This small molecule binds to this protein.
Small molecule (SMILES): CC(=O)N[C@@H]1[C@@H](O)[C@H](O)[C@@H](CO)O[C@H]1O

Binding-site contacts:
Ligand atom C2 contacts residue ASN414 of chain 1.A at 2.4 Å.
Ligand atom O5 contacts residue ASN414 of chain 1.A at 2.4 Å (h-bond).
Ligand atom O7 contacts residue ILE418 of chain 1.A at 4.2 Å.
Ligand atom C8 contacts residue ASN414 of chain 1.A at 3.8 Å.
Ligand atom C1 contacts residue ASN414 of chain 1.A at 1.4 Å.
Ligand atom N2 contacts residue ASN414 of chain 1.A at 2.9 Å (h-bond).
Ligand atom O7 contacts residue PHE267 of chain 1.A at 4.1 Å.
Ligand atom C4 contacts residue ASN414 of chain 1.A at 4.2 Å.
Ligand atom O7 contacts residue ASN414 of chain 1.A at 4.4 Å.
Ligand atom C7 contacts residue TRP576 of chain 1.A at 4.5 Å (hydrophobic).
Ligand atom C5 contacts residue ASN414 of chain 1.A at 3.7 Å.
Ligand atom O7 contacts residue TRP576 of chain 1.A at 3.5 Å.
Ligand atom C7 contacts residue ASN414 of chain 1.A at 3.5 Å.
Ligand atom C3 contacts residue ASN414 of chain 1.A at 3.8 Å.

Sequence of chain 1.A:
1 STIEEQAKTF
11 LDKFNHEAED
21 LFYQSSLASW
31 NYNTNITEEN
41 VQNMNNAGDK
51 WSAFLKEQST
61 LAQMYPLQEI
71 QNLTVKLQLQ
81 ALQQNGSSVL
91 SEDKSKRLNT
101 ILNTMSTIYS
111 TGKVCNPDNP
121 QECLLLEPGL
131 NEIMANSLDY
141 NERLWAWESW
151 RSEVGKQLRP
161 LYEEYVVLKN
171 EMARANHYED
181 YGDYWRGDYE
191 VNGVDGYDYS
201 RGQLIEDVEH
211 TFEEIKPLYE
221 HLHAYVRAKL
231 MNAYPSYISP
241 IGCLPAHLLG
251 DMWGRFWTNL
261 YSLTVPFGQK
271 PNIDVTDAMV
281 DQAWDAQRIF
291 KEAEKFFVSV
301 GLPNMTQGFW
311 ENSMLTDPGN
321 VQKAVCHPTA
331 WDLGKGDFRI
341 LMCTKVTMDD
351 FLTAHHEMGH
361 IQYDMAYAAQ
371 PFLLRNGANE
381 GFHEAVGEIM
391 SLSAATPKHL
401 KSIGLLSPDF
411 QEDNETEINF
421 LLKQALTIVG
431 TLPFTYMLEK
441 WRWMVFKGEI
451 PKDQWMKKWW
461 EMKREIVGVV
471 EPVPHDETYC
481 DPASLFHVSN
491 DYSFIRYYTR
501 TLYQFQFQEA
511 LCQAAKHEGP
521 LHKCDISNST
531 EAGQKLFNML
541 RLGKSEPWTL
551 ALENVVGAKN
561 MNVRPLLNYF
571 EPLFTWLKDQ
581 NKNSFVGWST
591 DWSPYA